Binding-site contacts:
Ligand atom C3 contacts residue ASN343 of chain 1.C at 3.8 Å.
Ligand atom N2 contacts residue ASN343 of chain 1.C at 2.9 Å (h-bond).
Ligand atom C1 contacts residue ASN343 of chain 1.C at 1.4 Å.
Ligand atom C7 contacts residue ASN343 of chain 1.C at 3.5 Å.
Ligand atom C4 contacts residue ASN343 of chain 1.C at 4.2 Å.
Ligand atom O7 contacts residue ASN343 of chain 1.C at 3.7 Å.
Ligand atom O5 contacts residue ASN343 of chain 1.C at 2.4 Å (h-bond).
Ligand atom C2 contacts residue ASN343 of chain 1.C at 2.5 Å.
Ligand atom C5 contacts residue ASN343 of chain 1.C at 3.7 Å.

A protein and the small-molecule ligand that binds it are described below.
Small molecule (SMILES): CC(=O)N[C@@H]1[C@@H](O)[C@H](O)[C@@H](CO)O[C@H]1O

Sequence of chain 1.C:
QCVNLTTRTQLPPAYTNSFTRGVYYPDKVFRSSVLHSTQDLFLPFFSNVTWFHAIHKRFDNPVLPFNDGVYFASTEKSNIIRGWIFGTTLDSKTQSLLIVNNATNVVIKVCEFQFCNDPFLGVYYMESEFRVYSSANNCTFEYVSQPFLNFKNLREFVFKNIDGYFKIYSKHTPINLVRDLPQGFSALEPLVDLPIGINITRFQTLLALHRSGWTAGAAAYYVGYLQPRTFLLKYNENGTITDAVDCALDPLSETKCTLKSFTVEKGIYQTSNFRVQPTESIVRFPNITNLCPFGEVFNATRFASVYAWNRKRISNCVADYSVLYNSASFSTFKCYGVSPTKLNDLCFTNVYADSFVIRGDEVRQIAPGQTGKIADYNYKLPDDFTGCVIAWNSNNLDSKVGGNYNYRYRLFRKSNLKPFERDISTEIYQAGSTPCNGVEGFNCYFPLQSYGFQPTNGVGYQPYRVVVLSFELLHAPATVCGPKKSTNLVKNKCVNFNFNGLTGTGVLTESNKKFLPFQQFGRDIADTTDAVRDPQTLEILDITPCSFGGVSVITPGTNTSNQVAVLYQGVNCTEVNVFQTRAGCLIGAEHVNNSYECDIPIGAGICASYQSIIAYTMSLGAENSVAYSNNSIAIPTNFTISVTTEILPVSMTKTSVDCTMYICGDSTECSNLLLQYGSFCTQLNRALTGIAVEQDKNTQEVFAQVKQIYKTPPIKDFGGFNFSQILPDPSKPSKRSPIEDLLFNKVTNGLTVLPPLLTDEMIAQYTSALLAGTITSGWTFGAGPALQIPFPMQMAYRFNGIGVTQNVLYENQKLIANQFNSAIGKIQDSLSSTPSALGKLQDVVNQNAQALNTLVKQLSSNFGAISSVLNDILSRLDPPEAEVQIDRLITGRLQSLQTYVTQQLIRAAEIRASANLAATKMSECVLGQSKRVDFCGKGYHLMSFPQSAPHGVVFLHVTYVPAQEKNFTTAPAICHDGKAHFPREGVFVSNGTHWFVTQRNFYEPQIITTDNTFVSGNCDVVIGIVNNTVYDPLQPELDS